Sequence of chain 1.B:
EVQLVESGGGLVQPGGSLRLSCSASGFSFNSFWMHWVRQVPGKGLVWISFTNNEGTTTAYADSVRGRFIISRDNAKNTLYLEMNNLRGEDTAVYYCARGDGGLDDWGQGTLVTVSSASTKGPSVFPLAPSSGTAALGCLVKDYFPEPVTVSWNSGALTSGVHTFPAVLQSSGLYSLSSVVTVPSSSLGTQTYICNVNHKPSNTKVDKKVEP

Sequence of chain 1.A:
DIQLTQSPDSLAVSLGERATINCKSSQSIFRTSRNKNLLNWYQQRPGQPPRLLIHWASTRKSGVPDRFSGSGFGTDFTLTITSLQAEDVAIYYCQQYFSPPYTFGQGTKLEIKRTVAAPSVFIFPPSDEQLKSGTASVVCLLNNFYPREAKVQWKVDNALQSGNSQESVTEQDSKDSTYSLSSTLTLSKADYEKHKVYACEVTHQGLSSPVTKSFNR

The small molecule below binds the protein below.
Small molecule (SMILES): CC(=O)N[C@H]1[C@H](O[C@H](CO)[C@@H](O)[C@@H](O)COP(=O)(O)O)O[C@H](CO)[C@@H](O)[C@@H]1O

Binding-site contacts:
Ligand atom C3 contacts residue ASP119 of chain 1.B at 3.5 Å.
Ligand atom N2 contacts residue TYR116 of chain 1.A at 3.7 Å.
Ligand atom C7 contacts residue ASP119 of chain 1.B at 4.1 Å.
Ligand atom C8 contacts residue ARG53 of chain 1.A at 3.9 Å.
Ligand atom O31 contacts residue ARG53 of chain 1.A at 3.7 Å.
Ligand atom C19 contacts residue ARG53 of chain 1.A at 3.6 Å.
Ligand atom O3 contacts residue TYR116 of chain 1.A at 2.7 Å (h-bond).
Ligand atom O7 contacts residue ARG53 of chain 1.A at 3.1 Å (salt-bridge).
Ligand atom O20 contacts residue TRP52 of chain 1.B at 3.6 Å.
Ligand atom O6 contacts residue SER50 of chain 1.B at 3.6 Å (h-bond).
Ligand atom C2 contacts residue ASP119 of chain 1.B at 3.5 Å.
Ligand atom C5 contacts residue TRP52 of chain 1.B at 3.8 Å (hydrophobic).
Ligand atom O4 contacts residue GLY118 of chain 1.B at 2.7 Å (h-bond).
Ligand atom C6 contacts residue SER50 of chain 1.B at 3.4 Å.
Ligand atom C2 contacts residue TYR116 of chain 1.A at 4.2 Å (hydrophobic).
Ligand atom O4 contacts residue TRP52 of chain 1.B at 2.8 Å (h-bond).
Ligand atom C4 contacts residue TRP52 of chain 1.B at 4.1 Å (hydrophobic).
Ligand atom C4 contacts residue ASP119 of chain 1.B at 4.0 Å.
Ligand atom O4 contacts residue PHE51 of chain 1.B at 3.5 Å.
Ligand atom O6 contacts residue ASN72 of chain 1.B at 3.4 Å (h-bond).
Ligand atom O7 contacts residue TYR116 of chain 1.A at 4.0 Å.
Ligand atom C21 contacts residue ARG53 of chain 1.A at 4.1 Å.
Ligand atom C3 contacts residue GLY118 of chain 1.B at 4.0 Å.
Ligand atom O4 contacts residue ASP119 of chain 1.B at 4.1 Å.
Ligand atom C4 contacts residue GLY118 of chain 1.B at 3.5 Å.
Ligand atom C19 contacts residue TRP52 of chain 1.B at 4.1 Å (hydrophobic).
Ligand atom C3 contacts residue TRP52 of chain 1.B at 3.7 Å (hydrophobic).
Ligand atom N2 contacts residue ASP119 of chain 1.B at 4.0 Å.
Ligand atom N2 contacts residue TRP52 of chain 1.B at 3.6 Å.
Ligand atom C3 contacts residue TYR116 of chain 1.A at 3.5 Å (hydrophobic).
Ligand atom C7 contacts residue ARG53 of chain 1.A at 3.6 Å.
Ligand atom C8 contacts residue TYR116 of chain 1.A at 3.5 Å (hydrophobic).
Ligand atom C1 contacts residue TRP52 of chain 1.B at 4.0 Å (hydrophobic).
Ligand atom C8 contacts residue TRP52 of chain 1.B at 4.0 Å (hydrophobic).
Ligand atom O7 contacts residue ASP119 of chain 1.B at 3.5 Å (salt-bridge).
Ligand atom O3 contacts residue GLY118 of chain 1.B at 3.0 Å.
Ligand atom O3 contacts residue ASP119 of chain 1.B at 2.6 Å (salt-bridge).
Ligand atom O1 contacts residue ARG53 of chain 1.A at 3.8 Å.
Ligand atom C17 contacts residue ARG53 of chain 1.A at 4.1 Å.
Ligand atom C7 contacts residue TYR116 of chain 1.A at 3.7 Å (hydrophobic).